Binding-site contacts:
Ligand atom C1 contacts residue ASN37 of chain 1.A at 3.3 Å.
Ligand atom C4 contacts residue ASN54 of chain 1.A at 4.2 Å.
Ligand atom N2 contacts residue GLU35 of chain 1.A at 4.3 Å.
Ligand atom C5 contacts residue ASN37 of chain 1.A at 4.5 Å.
Ligand atom C2 contacts residue ASN37 of chain 1.A at 4.4 Å.
Ligand atom C4 contacts residue GLU35 of chain 1.A at 4.5 Å.
Ligand atom N2 contacts residue ASN54 of chain 1.A at 2.9 Å (h-bond).
Ligand atom O7 contacts residue ASN36 of chain 1.A at 3.7 Å.
Ligand atom O7 contacts residue GLU35 of chain 1.A at 4.1 Å.
Ligand atom O5 contacts residue ASN54 of chain 1.A at 2.4 Å (h-bond).
Ligand atom C2 contacts residue ASN54 of chain 1.A at 2.5 Å.
Ligand atom C1 contacts residue GLU35 of chain 1.A at 3.8 Å.
Ligand atom O5 contacts residue ASN37 of chain 1.A at 3.1 Å (h-bond).
Ligand atom C7 contacts residue GLU35 of chain 1.A at 4.1 Å.
Ligand atom C2 contacts residue GLU35 of chain 1.A at 3.8 Å.
Ligand atom C1 contacts residue ASN54 of chain 1.A at 1.4 Å.
Ligand atom O5 contacts residue GLU35 of chain 1.A at 4.2 Å.
Ligand atom C7 contacts residue ASN54 of chain 1.A at 3.5 Å.
Ligand atom C3 contacts residue ASN54 of chain 1.A at 3.8 Å.
Ligand atom C5 contacts residue ASN54 of chain 1.A at 3.7 Å.
Ligand atom C6 contacts residue GLU35 of chain 1.A at 4.0 Å.
Ligand atom O7 contacts residue ASN54 of chain 1.A at 3.4 Å.

Sequence of chain 1.A:
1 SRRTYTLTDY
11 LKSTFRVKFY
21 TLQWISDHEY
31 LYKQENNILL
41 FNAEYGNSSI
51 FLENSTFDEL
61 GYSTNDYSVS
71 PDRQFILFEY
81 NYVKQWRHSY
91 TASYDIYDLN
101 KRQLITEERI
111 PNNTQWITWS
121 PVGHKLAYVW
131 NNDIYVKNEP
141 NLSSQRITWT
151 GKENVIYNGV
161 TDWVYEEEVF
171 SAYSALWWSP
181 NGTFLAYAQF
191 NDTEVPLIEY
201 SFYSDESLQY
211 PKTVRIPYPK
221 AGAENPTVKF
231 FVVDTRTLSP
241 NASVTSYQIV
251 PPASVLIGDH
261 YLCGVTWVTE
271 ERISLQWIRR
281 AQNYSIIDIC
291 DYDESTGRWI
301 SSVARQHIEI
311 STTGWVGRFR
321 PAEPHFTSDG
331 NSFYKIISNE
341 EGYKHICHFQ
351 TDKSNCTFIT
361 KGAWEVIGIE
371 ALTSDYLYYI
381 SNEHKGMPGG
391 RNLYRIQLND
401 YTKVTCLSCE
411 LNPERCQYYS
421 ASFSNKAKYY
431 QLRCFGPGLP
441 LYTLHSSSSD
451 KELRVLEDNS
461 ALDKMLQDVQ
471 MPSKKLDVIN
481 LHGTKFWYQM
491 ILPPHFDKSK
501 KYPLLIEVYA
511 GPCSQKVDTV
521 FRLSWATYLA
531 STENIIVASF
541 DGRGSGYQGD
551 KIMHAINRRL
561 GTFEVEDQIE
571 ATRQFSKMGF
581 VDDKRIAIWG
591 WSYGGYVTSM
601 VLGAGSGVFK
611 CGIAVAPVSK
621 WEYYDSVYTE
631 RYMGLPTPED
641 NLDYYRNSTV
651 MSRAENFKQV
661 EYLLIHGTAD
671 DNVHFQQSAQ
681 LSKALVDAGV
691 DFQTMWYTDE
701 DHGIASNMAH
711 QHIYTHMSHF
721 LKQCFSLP

A small-molecule ligand and the protein it binds are described below.
Small molecule (SMILES): CC(=O)N[C@@H]1[C@@H](O)[C@H](O)[C@@H](CO)O[C@H]1O